A small-molecule ligand and the protein it binds are described below.
Small molecule (SMILES): Nc1ncnc2c1ncn2[C@@H]1O[C@H](COP(=O)(O)OP(=O)(O)OP(O)(O)=S)[C@@H](O)[C@H]1O

Sequence of chain 1.C:
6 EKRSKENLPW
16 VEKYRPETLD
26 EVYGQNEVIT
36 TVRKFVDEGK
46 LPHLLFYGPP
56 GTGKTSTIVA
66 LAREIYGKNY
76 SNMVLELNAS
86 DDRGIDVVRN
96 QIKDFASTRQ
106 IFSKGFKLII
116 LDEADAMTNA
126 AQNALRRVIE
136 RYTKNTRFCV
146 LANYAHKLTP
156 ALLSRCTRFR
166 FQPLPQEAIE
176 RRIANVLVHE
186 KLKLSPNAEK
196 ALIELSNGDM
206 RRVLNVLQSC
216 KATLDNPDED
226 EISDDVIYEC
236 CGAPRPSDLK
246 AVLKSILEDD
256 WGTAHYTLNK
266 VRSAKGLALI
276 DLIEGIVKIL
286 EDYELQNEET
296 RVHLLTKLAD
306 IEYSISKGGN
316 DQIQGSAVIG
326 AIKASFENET

Binding-site contacts:
Ligand atom O2B contacts residue THR60 of chain 1.C at 2.9 Å (h-bond).
Ligand atom O1A contacts residue ARG20 of chain 1.C at 3.6 Å (salt-bridge).
Ligand atom O2' contacts residue LEU209 of chain 1.C at 3.6 Å.
Ligand atom O2A contacts residue GLU158 of chain 1.D at 3.4 Å (salt-bridge).
Ligand atom O2' contacts residue TYR19 of chain 1.C at 3.1 Å (h-bond).
Ligand atom O3B contacts residue ARG206 of chain 1.C at 3.2 Å (salt-bridge).
Ligand atom O3G contacts residue ASN148 of chain 1.C at 2.9 Å (h-bond).
Ligand atom O1B contacts residue LYS59 of chain 1.C at 2.8 Å (salt-bridge).
Ligand atom O2B contacts residue MG1 of chain 1.P at 2.4 Å.
Ligand atom PG contacts residue MG1 of chain 1.P at 3.5 Å.
Ligand atom S1G contacts residue PRO55 of chain 1.C at 3.6 Å.
Ligand atom O1A contacts residue THR60 of chain 1.C at 3.6 Å.
Ligand atom S1G contacts residue ARG154 of chain 1.D at 2.9 Å (salt-bridge).
Ligand atom PA contacts residue ARG206 of chain 1.C at 3.6 Å.
Ligand atom C5' contacts residue ARG206 of chain 1.C at 3.4 Å.
Ligand atom N7 contacts residue GLY58 of chain 1.C at 3.3 Å.
Ligand atom PG contacts residue ARG154 of chain 1.D at 3.4 Å.
Ligand atom N1 contacts residue TYR28 of chain 1.C at 3.5 Å (h-bond).
Ligand atom N6 contacts residue VAL27 of chain 1.C at 3.5 Å.
Ligand atom O3A contacts residue GLY58 of chain 1.C at 3.3 Å (h-bond).
Ligand atom O3' contacts residue ARG20 of chain 1.C at 3.2 Å.
Ligand atom N9 contacts residue MET205 of chain 1.C at 3.6 Å.
Ligand atom O2' contacts residue VAL16 of chain 1.C at 3.4 Å (h-bond).
Ligand atom N6 contacts residue THR57 of chain 1.C at 3.4 Å (h-bond).
Ligand atom O3B contacts residue MG1 of chain 1.P at 3.4 Å.
Ligand atom O2G contacts residue MG1 of chain 1.P at 2.3 Å.
Ligand atom O1A contacts residue GLY58 of chain 1.C at 3.5 Å.
Ligand atom O3B contacts residue GLY56 of chain 1.C at 3.5 Å (h-bond).
Ligand atom O1A contacts residue SER61 of chain 1.C at 3.1 Å (h-bond).
Ligand atom O1B contacts residue THR57 of chain 1.C at 3.2 Å (h-bond).
Ligand atom N6 contacts residue TYR28 of chain 1.C at 2.8 Å (h-bond).
Ligand atom S1G contacts residue ARG183 of chain 1.D at 3.2 Å (salt-bridge).
Ligand atom O3G contacts residue LYS59 of chain 1.C at 2.5 Å (salt-bridge).
Ligand atom O2A contacts residue ARG20 of chain 1.C at 3.5 Å (salt-bridge).
Ligand atom PB contacts residue MG1 of chain 1.P at 3.5 Å.
Ligand atom N7 contacts residue THR57 of chain 1.C at 3.1 Å (h-bond).
Ligand atom O2A contacts residue ARG206 of chain 1.C at 2.6 Å (salt-bridge).
Ligand atom O3' contacts residue VAL16 of chain 1.C at 2.9 Å (h-bond).
Ligand atom O2G contacts residue ARG154 of chain 1.D at 3.0 Å (salt-bridge).
Ligand atom O1B contacts residue GLY58 of chain 1.C at 3.2 Å (h-bond).

Sequence of chain 1.D:
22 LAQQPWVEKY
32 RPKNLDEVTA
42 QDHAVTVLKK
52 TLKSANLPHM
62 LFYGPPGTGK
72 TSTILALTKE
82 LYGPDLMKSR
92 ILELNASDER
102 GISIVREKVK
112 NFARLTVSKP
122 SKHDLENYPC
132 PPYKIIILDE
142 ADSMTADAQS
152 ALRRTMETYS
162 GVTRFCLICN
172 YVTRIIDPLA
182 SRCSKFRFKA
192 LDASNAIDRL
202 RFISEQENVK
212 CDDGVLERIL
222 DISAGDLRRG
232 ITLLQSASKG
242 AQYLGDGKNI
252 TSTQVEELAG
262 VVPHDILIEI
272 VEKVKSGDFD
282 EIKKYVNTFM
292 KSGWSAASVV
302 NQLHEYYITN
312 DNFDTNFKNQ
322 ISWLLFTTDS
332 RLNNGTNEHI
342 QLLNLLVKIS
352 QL